This protein binds this small molecule.
Small molecule (SMILES): NS(=O)(=O)c1ccc(NC(=O)NC2CCCC2)cc1

Sequence of chain 1.A:
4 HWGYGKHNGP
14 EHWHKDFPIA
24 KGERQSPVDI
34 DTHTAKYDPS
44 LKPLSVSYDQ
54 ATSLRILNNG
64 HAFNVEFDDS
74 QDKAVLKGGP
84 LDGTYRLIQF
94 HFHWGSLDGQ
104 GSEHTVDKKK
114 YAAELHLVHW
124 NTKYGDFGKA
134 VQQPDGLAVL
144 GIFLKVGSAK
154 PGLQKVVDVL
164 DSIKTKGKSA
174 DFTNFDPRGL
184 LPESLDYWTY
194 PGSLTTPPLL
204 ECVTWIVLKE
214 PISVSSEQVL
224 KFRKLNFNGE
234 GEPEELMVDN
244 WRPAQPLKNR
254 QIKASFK

Binding-site contacts:
Ligand atom C6 contacts residue THR198 of chain 1.A at 4.1 Å.
Ligand atom S1 contacts residue HIS94 of chain 1.A at 3.9 Å.
Ligand atom O1 contacts residue ZN1 of chain 1.B at 3.1 Å.
Ligand atom C11 contacts residue PHE130 of chain 1.A at 3.6 Å (hydrophobic).
Ligand atom C10 contacts residue PHE130 of chain 1.A at 3.9 Å (hydrophobic).
Ligand atom N1 contacts residue GLU106 of chain 1.A at 4.0 Å.
Ligand atom O2 contacts residue LEU197 of chain 1.A at 3.3 Å.
Ligand atom C6 contacts residue LEU197 of chain 1.A at 3.9 Å (hydrophobic).
Ligand atom C3 contacts residue LEU197 of chain 1.A at 4.0 Å (hydrophobic).
Ligand atom O1 contacts residue HIS94 of chain 1.A at 3.3 Å.
Ligand atom C13 contacts residue PRO201 of chain 1.A at 4.1 Å (hydrophobic).
Ligand atom O2 contacts residue SER196 of chain 1.A at 4.0 Å.
Ligand atom N1 contacts residue HIS119 of chain 1.A at 3.4 Å (h-bond).
Ligand atom N1 contacts residue THR198 of chain 1.A at 2.8 Å (h-bond).
Ligand atom C5 contacts residue THR199 of chain 1.A at 3.3 Å.
Ligand atom N1 contacts residue HIS94 of chain 1.A at 3.3 Å (h-bond).
Ligand atom C4 contacts residue GOL1 of chain 1.D at 3.6 Å.
Ligand atom C2 contacts residue VAL121 of chain 1.A at 4.1 Å (hydrophobic).
Ligand atom N1 contacts residue HIS96 of chain 1.A at 3.3 Å (h-bond).
Ligand atom C3 contacts residue GOL1 of chain 1.D at 3.8 Å.
Ligand atom C12 contacts residue PRO201 of chain 1.A at 3.9 Å (hydrophobic).
Ligand atom O1 contacts residue TRP208 of chain 1.A at 4.1 Å.
Ligand atom O1 contacts residue VAL121 of chain 1.A at 3.8 Å.
Ligand atom C2 contacts residue LEU197 of chain 1.A at 3.8 Å (hydrophobic).
Ligand atom C6 contacts residue THR199 of chain 1.A at 3.6 Å.
Ligand atom C3 contacts residue GLN92 of chain 1.A at 4.0 Å.
Ligand atom O8 contacts residue PHE130 of chain 1.A at 3.1 Å.
Ligand atom O2 contacts residue THR198 of chain 1.A at 3.0 Å (h-bond).
Ligand atom S1 contacts residue THR198 of chain 1.A at 3.9 Å.
Ligand atom O1 contacts residue VAL142 of chain 1.A at 3.9 Å.
Ligand atom O1 contacts residue HIS119 of chain 1.A at 3.6 Å (h-bond).
Ligand atom N7 contacts residue GOL1 of chain 1.D at 4.0 Å.
Ligand atom C5 contacts residue GOL1 of chain 1.D at 3.7 Å.
Ligand atom O2 contacts residue TRP208 of chain 1.A at 3.5 Å.
Ligand atom C2 contacts residue HIS94 of chain 1.A at 4.0 Å.
Ligand atom N1 contacts residue ZN1 of chain 1.B at 1.9 Å.
Ligand atom S1 contacts residue ZN1 of chain 1.B at 3.1 Å.
Ligand atom C1 contacts residue LEU197 of chain 1.A at 3.9 Å (hydrophobic).
Ligand atom C1 contacts residue HIS94 of chain 1.A at 4.1 Å.
Ligand atom S1 contacts residue HIS119 of chain 1.A at 4.0 Å.